Binding-site contacts:
Ligand atom C3 contacts residue ASN186 of chain 1.C at 3.8 Å.
Ligand atom N2 contacts residue ASN186 of chain 1.C at 3.0 Å (h-bond).
Ligand atom C1 contacts residue ASN186 of chain 1.C at 1.4 Å.
Ligand atom O7 contacts residue ASN186 of chain 1.C at 3.2 Å (h-bond).
Ligand atom O7 contacts residue GLY184 of chain 1.C at 3.7 Å.
Ligand atom C4 contacts residue ASN186 of chain 1.C at 4.2 Å.
Ligand atom O5 contacts residue ASN186 of chain 1.C at 2.3 Å (h-bond).
Ligand atom C2 contacts residue ASN186 of chain 1.C at 2.5 Å.
Ligand atom O7 contacts residue LYS185 of chain 1.C at 3.6 Å.
Ligand atom C5 contacts residue ASN186 of chain 1.C at 3.6 Å.
Ligand atom C8 contacts residue ASN186 of chain 1.C at 4.1 Å.
Ligand atom C7 contacts residue ASN186 of chain 1.C at 3.4 Å.

This small molecule binds to this protein.
Small molecule (SMILES): CC(=O)N[C@@H]1[C@@H](O)[C@H](O)[C@@H](CO)O[C@H]1O

Sequence of chain 1.C:
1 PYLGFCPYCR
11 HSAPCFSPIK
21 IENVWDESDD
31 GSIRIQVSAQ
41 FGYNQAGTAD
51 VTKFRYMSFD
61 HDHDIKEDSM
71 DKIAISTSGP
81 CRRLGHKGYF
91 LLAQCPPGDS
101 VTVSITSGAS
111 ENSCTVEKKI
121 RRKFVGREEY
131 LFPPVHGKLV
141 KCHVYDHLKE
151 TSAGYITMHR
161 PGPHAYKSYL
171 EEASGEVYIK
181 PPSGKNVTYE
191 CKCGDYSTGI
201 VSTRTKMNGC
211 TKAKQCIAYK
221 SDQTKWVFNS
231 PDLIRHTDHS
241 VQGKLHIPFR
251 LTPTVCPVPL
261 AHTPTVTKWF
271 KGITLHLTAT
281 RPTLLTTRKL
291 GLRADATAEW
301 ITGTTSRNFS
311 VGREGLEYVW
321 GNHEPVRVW